Binding-site contacts:
Ligand atom O3A contacts residue GLY51 of chain 1.C at 4.0 Å.
Ligand atom O4' contacts residue VAL30 of chain 1.C at 4.0 Å.
Ligand atom O3' contacts residue ALA181 of chain 1.B at 2.9 Å (h-bond).
Ligand atom C5' contacts residue THR56 of chain 1.C at 4.2 Å.
Ligand atom C4' contacts residue VAL30 of chain 1.C at 4.1 Å (hydrophobic).
Ligand atom O2B contacts residue SER50 of chain 1.C at 3.6 Å.
Ligand atom O1A contacts residue THR55 of chain 1.C at 3.8 Å.
Ligand atom O3G contacts residue THR55 of chain 1.C at 3.7 Å.
Ligand atom O2B contacts residue SER52 of chain 1.C at 3.6 Å (h-bond).
Ligand atom C3' contacts residue ALA181 of chain 1.B at 4.0 Å (hydrophobic).
Ligand atom S1G contacts residue ASP176 of chain 1.C at 4.0 Å.
Ligand atom PG contacts residue THR55 of chain 1.C at 3.9 Å.
Ligand atom O2B contacts residue LYS54 of chain 1.C at 4.1 Å.
Ligand atom N9 contacts residue TYR21 of chain 1.C at 4.2 Å.
Ligand atom O1A contacts residue THR56 of chain 1.C at 2.6 Å (h-bond).
Ligand atom N1 contacts residue TYR21 of chain 1.C at 3.2 Å.
Ligand atom O2B contacts residue GLY53 of chain 1.C at 4.2 Å.
Ligand atom O2B contacts residue GLY51 of chain 1.C at 2.7 Å (h-bond).
Ligand atom O5' contacts residue GLY53 of chain 1.C at 4.0 Å.
Ligand atom O2' contacts residue ALA181 of chain 1.B at 3.9 Å.
Ligand atom N7 contacts residue TYR21 of chain 1.C at 3.8 Å.
Ligand atom O3A contacts residue SER52 of chain 1.C at 4.0 Å.
Ligand atom O3B contacts residue THR55 of chain 1.C at 3.3 Å.
Ligand atom O1A contacts residue LYS54 of chain 1.C at 3.9 Å.
Ligand atom S1G contacts residue THR55 of chain 1.C at 3.7 Å.
Ligand atom C5 contacts residue TYR21 of chain 1.C at 3.3 Å (hydrophobic).
Ligand atom C6 contacts residue TYR21 of chain 1.C at 3.4 Å (hydrophobic).
Ligand atom N3 contacts residue TYR21 of chain 1.C at 3.7 Å.
Ligand atom O2A contacts residue THR55 of chain 1.C at 3.2 Å.
Ligand atom O3A contacts residue GLY53 of chain 1.C at 3.1 Å (h-bond).
Ligand atom O1B contacts residue GLY51 of chain 1.C at 3.4 Å (h-bond).
Ligand atom PA contacts residue GLY53 of chain 1.C at 3.9 Å.
Ligand atom O1A contacts residue GLY53 of chain 1.C at 3.3 Å.
Ligand atom C4 contacts residue TYR21 of chain 1.C at 3.6 Å (hydrophobic).
Ligand atom PA contacts residue THR55 of chain 1.C at 3.9 Å.
Ligand atom C2 contacts residue TYR21 of chain 1.C at 3.3 Å (hydrophobic).
Ligand atom PB contacts residue GLY51 of chain 1.C at 3.5 Å.
Ligand atom PA contacts residue THR56 of chain 1.C at 3.9 Å.
Ligand atom O3A contacts residue LYS54 of chain 1.C at 3.4 Å (salt-bridge).
Ligand atom N6 contacts residue TYR21 of chain 1.C at 3.9 Å.

Sequence of chain 1.B:
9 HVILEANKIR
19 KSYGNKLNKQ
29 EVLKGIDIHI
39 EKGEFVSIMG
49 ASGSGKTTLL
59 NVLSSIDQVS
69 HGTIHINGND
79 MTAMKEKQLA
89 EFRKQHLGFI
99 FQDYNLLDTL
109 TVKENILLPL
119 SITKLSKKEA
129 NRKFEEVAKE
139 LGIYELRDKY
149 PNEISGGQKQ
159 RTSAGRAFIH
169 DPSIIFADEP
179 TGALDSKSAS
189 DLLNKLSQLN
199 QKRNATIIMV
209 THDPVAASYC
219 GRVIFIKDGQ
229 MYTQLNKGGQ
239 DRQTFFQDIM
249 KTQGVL

The protein below binds the small molecule below.
Small molecule (SMILES): Nc1ncnc2c1ncn2[C@@H]1O[C@H](COP(=O)(O)OP(=O)(O)OP(O)(O)=S)[C@@H](O)[C@H]1O

Sequence of chain 1.C:
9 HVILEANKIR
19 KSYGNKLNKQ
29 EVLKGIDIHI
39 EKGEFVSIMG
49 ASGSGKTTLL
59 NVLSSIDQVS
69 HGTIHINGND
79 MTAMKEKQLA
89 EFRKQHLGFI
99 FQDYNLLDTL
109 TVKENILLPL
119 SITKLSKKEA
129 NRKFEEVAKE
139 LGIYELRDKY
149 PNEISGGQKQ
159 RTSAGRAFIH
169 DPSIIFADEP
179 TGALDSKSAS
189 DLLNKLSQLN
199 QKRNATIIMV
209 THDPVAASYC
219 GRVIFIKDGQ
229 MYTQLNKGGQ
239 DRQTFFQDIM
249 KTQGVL